Sequence of chain 1.A:
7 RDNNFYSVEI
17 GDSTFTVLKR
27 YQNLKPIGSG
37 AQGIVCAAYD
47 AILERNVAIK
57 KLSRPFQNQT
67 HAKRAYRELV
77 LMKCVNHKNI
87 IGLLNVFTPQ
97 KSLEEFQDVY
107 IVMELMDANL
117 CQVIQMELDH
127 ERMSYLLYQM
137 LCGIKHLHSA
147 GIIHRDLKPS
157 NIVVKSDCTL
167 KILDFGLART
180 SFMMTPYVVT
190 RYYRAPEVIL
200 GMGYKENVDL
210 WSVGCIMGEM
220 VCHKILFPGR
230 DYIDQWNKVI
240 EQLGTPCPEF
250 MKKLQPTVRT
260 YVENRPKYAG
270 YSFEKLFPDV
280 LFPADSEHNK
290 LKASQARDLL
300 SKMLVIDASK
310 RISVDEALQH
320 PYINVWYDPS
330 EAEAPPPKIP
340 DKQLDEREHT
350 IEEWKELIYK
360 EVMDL

A protein and the small-molecule ligand that binds it are described below.
Small molecule (SMILES): O=C(Nc1ccc2n[nH]c(-c3ccncc3)c2c1)[C@@H]1CCN(CC(=O)N2CCN(c3ccc(-c4ncccn4)cc3)CC2)C1

Binding-site contacts:
Ligand atom C22 contacts residue LEU169 of chain 1.A at 3.6 Å (hydrophobic).
Ligand atom N8 contacts residue GLU110 of chain 1.A at 2.9 Å (salt-bridge).
Ligand atom C contacts residue ANP1 of chain 1.Z at 3.5 Å.
Ligand atom C3 contacts residue ANP1 of chain 1.Z at 3.7 Å.
Ligand atom C21 contacts residue LEU169 of chain 1.A at 3.5 Å (hydrophobic).
Ligand atom C29 contacts residue MET112 of chain 1.A at 3.2 Å (hydrophobic).
Ligand atom N5 contacts residue LEU169 of chain 1.A at 3.5 Å.
Ligand atom C22 contacts residue MET109 of chain 1.A at 3.7 Å (hydrophobic).
Ligand atom C6 contacts residue ASN115 of chain 1.A at 3.5 Å.
Ligand atom C3 contacts residue SER156 of chain 1.A at 3.5 Å.
Ligand atom N6 contacts residue ALA114 of chain 1.A at 3.6 Å.
Ligand atom N5 contacts residue VAL41 of chain 1.A at 3.5 Å.
Ligand atom C16 contacts residue GLN121 of chain 1.A at 3.4 Å.
Ligand atom C20 contacts residue VAL41 of chain 1.A at 3.7 Å (hydrophobic).
Ligand atom N4 contacts residue GLN118 of chain 1.A at 3.7 Å.
Ligand atom C1 contacts residue MG1 of chain 1.AA at 2.2 Å.
Ligand atom C30 contacts residue ALA114 of chain 1.A at 3.6 Å (hydrophobic).
Ligand atom C23 contacts residue MET109 of chain 1.A at 3.7 Å (hydrophobic).
Ligand atom O contacts residue SER156 of chain 1.A at 3.2 Å.
Ligand atom N8 contacts residue ALA54 of chain 1.A at 3.6 Å.
Ligand atom N7 contacts residue MET112 of chain 1.A at 3.0 Å (h-bond).
Ligand atom C30 contacts residue ASP113 of chain 1.A at 3.5 Å.
Ligand atom C3 contacts residue MG1 of chain 1.AA at 3.1 Å.
Ligand atom C10 contacts residue CYS117 of chain 1.A at 3.6 Å (hydrophobic).
Ligand atom O contacts residue MG1 of chain 1.AA at 2.2 Å.
Ligand atom C2 contacts residue SER156 of chain 1.A at 3.2 Å.
Ligand atom N8 contacts residue MET112 of chain 1.A at 3.7 Å.
Ligand atom C contacts residue MG1 of chain 1.AA at 3.6 Å.
Ligand atom O contacts residue ASN157 of chain 1.A at 3.5 Å (h-bond).
Ligand atom O contacts residue ANP1 of chain 1.Z at 2.8 Å (h-bond).
Ligand atom N7 contacts residue GLU110 of chain 1.A at 3.7 Å.
Ligand atom C1 contacts residue ANP1 of chain 1.Z at 2.5 Å.
Ligand atom C1 contacts residue ASN157 of chain 1.A at 3.1 Å.
Ligand atom C24 contacts residue ALA54 of chain 1.A at 3.7 Å (hydrophobic).
Ligand atom C15 contacts residue GLN121 of chain 1.A at 3.3 Å.
Ligand atom C23 contacts residue LEU169 of chain 1.A at 3.5 Å (hydrophobic).
Ligand atom C2 contacts residue MG1 of chain 1.AA at 3.3 Å.
Ligand atom C30 contacts residue MET112 of chain 1.A at 3.5 Å (hydrophobic).
Ligand atom N contacts residue MG1 of chain 1.AA at 3.0 Å.
Ligand atom C9 contacts residue CYS117 of chain 1.A at 3.6 Å (hydrophobic).